Sequence of chain 1.J:
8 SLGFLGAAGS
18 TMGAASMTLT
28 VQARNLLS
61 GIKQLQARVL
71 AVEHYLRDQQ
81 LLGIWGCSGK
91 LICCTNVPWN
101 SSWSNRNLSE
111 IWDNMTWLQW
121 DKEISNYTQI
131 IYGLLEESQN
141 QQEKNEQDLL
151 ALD

This protein binds this small molecule.
Small molecule (SMILES): CC(=O)N[C@@H]1[C@@H](O)[C@H](O)[C@@H](CO)O[C@H]1O

Binding-site contacts:
Ligand atom N2 contacts residue GLU57 of chain 1.I at 3.5 Å (salt-bridge).
Ligand atom C5 contacts residue ASN58 of chain 1.I at 3.6 Å.
Ligand atom C8 contacts residue GLU57 of chain 1.I at 3.6 Å.
Ligand atom C7 contacts residue SER17 of chain 1.J at 3.0 Å.
Ligand atom C7 contacts residue ASN58 of chain 1.I at 3.8 Å.
Ligand atom C1 contacts residue GLU57 of chain 1.I at 4.5 Å.
Ligand atom C8 contacts residue LEU9 of chain 1.J at 3.8 Å (hydrophobic).
Ligand atom C3 contacts residue ASN58 of chain 1.I at 3.8 Å.
Ligand atom C8 contacts residue SER17 of chain 1.J at 3.4 Å.
Ligand atom C7 contacts residue GLU57 of chain 1.I at 4.0 Å.
Ligand atom C2 contacts residue ASN58 of chain 1.I at 2.4 Å.
Ligand atom C8 contacts residue GLY13 of chain 1.J at 3.9 Å.
Ligand atom C3 contacts residue GLU57 of chain 1.I at 4.2 Å.
Ligand atom N2 contacts residue ASN58 of chain 1.I at 2.8 Å (h-bond).
Ligand atom N2 contacts residue SER17 of chain 1.J at 4.1 Å.
Ligand atom O7 contacts residue SER17 of chain 1.J at 2.1 Å (h-bond).
Ligand atom C1 contacts residue ASN58 of chain 1.I at 1.4 Å.
Ligand atom O5 contacts residue ASN58 of chain 1.I at 2.4 Å (h-bond).
Ligand atom C4 contacts residue ASN58 of chain 1.I at 4.2 Å.
Ligand atom O7 contacts residue ASN58 of chain 1.I at 4.3 Å.

Sequence of chain 1.I:
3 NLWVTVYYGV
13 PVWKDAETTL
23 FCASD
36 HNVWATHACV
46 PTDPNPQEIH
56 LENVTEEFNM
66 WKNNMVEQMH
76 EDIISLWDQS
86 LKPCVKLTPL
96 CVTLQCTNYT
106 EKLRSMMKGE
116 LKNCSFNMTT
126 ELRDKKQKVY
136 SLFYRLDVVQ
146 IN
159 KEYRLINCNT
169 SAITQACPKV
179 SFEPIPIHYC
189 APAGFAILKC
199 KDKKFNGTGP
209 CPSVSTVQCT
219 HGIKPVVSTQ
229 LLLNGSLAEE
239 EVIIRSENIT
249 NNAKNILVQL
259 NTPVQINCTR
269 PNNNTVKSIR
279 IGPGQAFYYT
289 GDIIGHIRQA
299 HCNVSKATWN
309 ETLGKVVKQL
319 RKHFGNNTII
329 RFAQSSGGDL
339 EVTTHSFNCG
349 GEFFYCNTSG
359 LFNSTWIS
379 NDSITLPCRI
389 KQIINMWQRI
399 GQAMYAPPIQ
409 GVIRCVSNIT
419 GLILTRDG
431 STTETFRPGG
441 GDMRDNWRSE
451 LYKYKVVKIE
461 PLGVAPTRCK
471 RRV